Binding-site contacts:
Ligand atom C2 contacts residue TRP107 of chain 1.B at 3.7 Å (hydrophobic).
Ligand atom C contacts residue SER26 of chain 1.B at 3.7 Å.
Ligand atom O contacts residue SER26 of chain 1.B at 2.7 Å (h-bond).
Ligand atom C21 contacts residue LEU109 of chain 1.B at 3.7 Å (hydrophobic).
Ligand atom N1 contacts residue ASP127 of chain 1.B at 2.9 Å (salt-bridge).
Ligand atom S contacts residue THR89 of chain 1.B at 3.4 Å (h-bond).
Ligand atom N1 contacts residue TYR42 of chain 1.B at 3.9 Å.
Ligand atom C8 contacts residue TRP78 of chain 1.B at 3.6 Å (hydrophobic).
Ligand atom S1 contacts residue GLY47 of chain 1.B at 3.5 Å.
Ligand atom N contacts residue SER44 of chain 1.B at 3.0 Å (h-bond).
Ligand atom O3 contacts residue GLY47 of chain 1.B at 3.5 Å.
Ligand atom C4 contacts residue TRP119 of chain 1.A at 3.7 Å (hydrophobic).
Ligand atom S contacts residue TRP78 of chain 1.B at 3.6 Å.
Ligand atom C contacts residue SER44 of chain 1.B at 3.9 Å.
Ligand atom N contacts residue VAL46 of chain 1.B at 3.6 Å.
Ligand atom S1 contacts residue ASN48 of chain 1.B at 3.8 Å.
Ligand atom O contacts residue ASP127 of chain 1.B at 3.8 Å.
Ligand atom C1 contacts residue VAL46 of chain 1.B at 3.7 Å (hydrophobic).
Ligand atom C6 contacts residue LEU109 of chain 1.B at 3.7 Å (hydrophobic).
Ligand atom O1 contacts residue ALA85 of chain 1.B at 3.6 Å.
Ligand atom C7 contacts residue TRP78 of chain 1.B at 3.8 Å (hydrophobic).
Ligand atom C contacts residue LEU24 of chain 1.B at 3.7 Å (hydrophobic).
Ligand atom O contacts residue ASN22 of chain 1.B at 3.0 Å (h-bond).
Ligand atom C contacts residue TYR42 of chain 1.B at 3.5 Å (hydrophobic).
Ligand atom O1 contacts residue ASN48 of chain 1.B at 3.4 Å.
Ligand atom O contacts residue TYR42 of chain 1.B at 2.7 Å (h-bond).
Ligand atom N2 contacts residue SER87 of chain 1.B at 3.0 Å (h-bond).
Ligand atom C10 contacts residue SER87 of chain 1.B at 3.6 Å.
Ligand atom C5 contacts residue VAL46 of chain 1.B at 3.8 Å (hydrophobic).
Ligand atom C contacts residue ASP127 of chain 1.B at 3.7 Å.
Ligand atom N1 contacts residue LEU24 of chain 1.B at 3.8 Å.
Ligand atom C6 contacts residue TRP78 of chain 1.B at 3.7 Å (hydrophobic).
Ligand atom C1 contacts residue TRP119 of chain 1.A at 3.7 Å (hydrophobic).
Ligand atom C5 contacts residue SER44 of chain 1.B at 3.5 Å.
Ligand atom O3 contacts residue ASN48 of chain 1.B at 2.8 Å (h-bond).
Ligand atom C9 contacts residue ASN48 of chain 1.B at 3.6 Å.
Ligand atom C3 contacts residue TRP107 of chain 1.B at 3.3 Å (hydrophobic).
Ligand atom C contacts residue ASN22 of chain 1.B at 3.8 Å.
Ligand atom S contacts residue TRP91 of chain 1.B at 3.8 Å.
Ligand atom C8 contacts residue ASN48 of chain 1.B at 3.6 Å.

Sequence of chain 1.B:
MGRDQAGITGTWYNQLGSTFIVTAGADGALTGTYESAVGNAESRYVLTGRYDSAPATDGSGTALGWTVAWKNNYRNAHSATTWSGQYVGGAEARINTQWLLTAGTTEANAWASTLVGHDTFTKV

This protein binds this small molecule.
Small molecule (SMILES): O=C(CCCC[C@@H]1SC[C@@H]2NC(=O)N[C@@H]21)N[C@@H]1CC(=O)[C@H](c2cc(CS)cc(CS)c2)C1=O

Sequence of chain 1.A:
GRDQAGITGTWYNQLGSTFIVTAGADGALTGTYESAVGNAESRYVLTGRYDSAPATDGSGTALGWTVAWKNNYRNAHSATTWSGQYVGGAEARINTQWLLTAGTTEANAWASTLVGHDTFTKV